Sequence of chain 2.A:
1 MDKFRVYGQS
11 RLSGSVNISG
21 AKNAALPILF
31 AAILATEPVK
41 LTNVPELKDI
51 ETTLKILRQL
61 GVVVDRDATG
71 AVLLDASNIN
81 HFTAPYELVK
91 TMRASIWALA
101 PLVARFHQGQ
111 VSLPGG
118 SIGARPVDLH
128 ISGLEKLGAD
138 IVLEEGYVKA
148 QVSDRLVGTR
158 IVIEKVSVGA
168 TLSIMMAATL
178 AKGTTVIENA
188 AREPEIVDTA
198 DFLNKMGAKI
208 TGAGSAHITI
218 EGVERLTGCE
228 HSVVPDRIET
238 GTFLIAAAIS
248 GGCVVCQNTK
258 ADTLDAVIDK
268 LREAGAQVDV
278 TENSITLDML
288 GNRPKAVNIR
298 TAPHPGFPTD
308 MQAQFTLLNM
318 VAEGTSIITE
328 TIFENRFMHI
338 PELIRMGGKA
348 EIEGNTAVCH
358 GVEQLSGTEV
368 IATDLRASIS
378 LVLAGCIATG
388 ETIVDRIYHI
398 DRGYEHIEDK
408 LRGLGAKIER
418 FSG

Binding-site contacts:
Ligand atom O4U contacts residue PRO123 of chain 2.A at 3.5 Å (h-bond).
Ligand atom O1A contacts residue SER164 of chain 2.A at 2.6 Å (h-bond).
Ligand atom O2D contacts residue ALA121 of chain 2.A at 2.9 Å (h-bond).
Ligand atom C1E contacts residue LYS22 of chain 2.A at 3.5 Å.
Ligand atom C4U contacts residue PRO123 of chain 2.A at 3.2 Å (hydrophobic).
Ligand atom O7 contacts residue TRP97 of chain 2.A at 3.5 Å.
Ligand atom C2 contacts residue ASN23 of chain 2.A at 3.4 Å.
Ligand atom C5U contacts residue SER164 of chain 2.A at 3.4 Å.
Ligand atom O4 contacts residue PHE330 of chain 2.A at 3.5 Å.
Ligand atom O2E contacts residue LEU372 of chain 2.A at 3.4 Å.
Ligand atom N2 contacts residue ASN23 of chain 2.A at 3.5 Å (h-bond).
Ligand atom O1 contacts residue ARG122 of chain 2.A at 3.3 Å (salt-bridge).
Ligand atom O2D contacts residue ARG122 of chain 2.A at 3.4 Å.
Ligand atom C4U contacts residue LEU126 of chain 2.A at 3.5 Å (hydrophobic).
Ligand atom C4U contacts residue ASP125 of chain 2.A at 3.5 Å.
Ligand atom O2B contacts residue ARG122 of chain 2.A at 2.9 Å (salt-bridge).
Ligand atom N3U contacts residue LEU126 of chain 2.A at 3.5 Å.
Ligand atom O4U contacts residue ASP125 of chain 2.A at 3.2 Å (salt-bridge).
Ligand atom O3 contacts residue ASN23 of chain 2.A at 3.4 Å (h-bond).
Ligand atom O4U contacts residue VAL124 of chain 2.A at 3.1 Å.
Ligand atom O1A contacts residue GLY166 of chain 2.A at 3.3 Å (h-bond).
Ligand atom C6 contacts residue THR306 of chain 2.A at 3.5 Å.
Ligand atom O1A contacts residue VAL165 of chain 2.A at 3.5 Å (h-bond).
Ligand atom C3E contacts residue ARG333 of chain 2.A at 3.3 Å.
Ligand atom C3D contacts residue ILE329 of chain 2.A at 3.4 Å (hydrophobic).
Ligand atom O4 contacts residue ASP307 of chain 2.A at 2.6 Å (salt-bridge).
Ligand atom O3 contacts residue ASP307 of chain 2.A at 3.3 Å (salt-bridge).
Ligand atom O1B contacts residue GLY166 of chain 2.A at 3.3 Å (h-bond).
Ligand atom C7 contacts residue ASN23 of chain 2.A at 3.4 Å.
Ligand atom C5U contacts residue PRO123 of chain 2.A at 3.5 Å (hydrophobic).
Ligand atom O1E contacts residue LYS22 of chain 2.A at 2.5 Å (salt-bridge).
Ligand atom O3D contacts residue ILE329 of chain 2.A at 2.8 Å (h-bond).
Ligand atom C8 contacts residue ASN23 of chain 2.A at 3.5 Å.
Ligand atom N3U contacts residue ASP125 of chain 2.A at 2.8 Å (salt-bridge).
Ligand atom C4 contacts residue ASP307 of chain 2.A at 3.3 Å.
Ligand atom O4U contacts residue LEU126 of chain 2.A at 2.7 Å (h-bond).
Ligand atom O7 contacts residue ASN23 of chain 2.A at 3.1 Å.
Ligand atom N3U contacts residue PRO123 of chain 2.A at 3.4 Å (h-bond).
Ligand atom O2A contacts residue VAL165 of chain 2.A at 2.9 Å (h-bond).
Ligand atom O1E contacts residue ASN23 of chain 2.A at 3.3 Å (h-bond).

A small-molecule ligand and the protein it binds are described below.
Small molecule (SMILES): CC(=O)N[C@H]1[C@@H](O[P](=O)(O)O[P](=O)(O)OC[C@H]2O[C@@H](n3ccc(=O)[nH]c3=O)[C@H](O)[C@@H]2O)O[C@H](CO)[C@@H](O)[C@@H]1O[C@H](C)C(=O)O